Sequence of chain 1.A:
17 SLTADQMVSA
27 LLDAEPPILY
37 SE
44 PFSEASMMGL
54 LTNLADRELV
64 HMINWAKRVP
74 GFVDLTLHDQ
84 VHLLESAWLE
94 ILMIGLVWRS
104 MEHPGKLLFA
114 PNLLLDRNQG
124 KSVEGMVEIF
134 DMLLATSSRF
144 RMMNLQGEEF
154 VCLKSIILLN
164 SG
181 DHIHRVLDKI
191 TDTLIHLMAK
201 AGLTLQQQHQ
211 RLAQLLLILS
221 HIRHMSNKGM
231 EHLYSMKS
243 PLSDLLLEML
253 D

Binding-site contacts:
Ligand atom C9 contacts residue LEU54 of chain 1.A at 3.8 Å (hydrophobic).
Ligand atom O4 contacts residue ARG102 of chain 1.A at 3.5 Å (salt-bridge).
Ligand atom C25 contacts residue ASP59 of chain 1.A at 3.4 Å.
Ligand atom C18 contacts residue LEU54 of chain 1.A at 3.6 Å (hydrophobic).
Ligand atom C13 contacts residue MET51 of chain 1.A at 3.9 Å (hydrophobic).
Ligand atom C14 contacts residue GLY229 of chain 1.A at 3.9 Å.
Ligand atom N24 contacts residue ASP59 of chain 1.A at 4.0 Å.
Ligand atom C24 contacts residue TRP91 of chain 1.A at 4.0 Å (hydrophobic).
Ligand atom C14 contacts residue LEU233 of chain 1.A at 3.9 Å (hydrophobic).
Ligand atom C21 contacts residue TRP91 of chain 1.A at 3.7 Å (hydrophobic).
Ligand atom C15 contacts residue GLY229 of chain 1.A at 3.6 Å.
Ligand atom C13 contacts residue HIS232 of chain 1.A at 3.8 Å.
Ligand atom C5 contacts residue LEU95 of chain 1.A at 3.9 Å (hydrophobic).
Ligand atom O20 contacts residue THR55 of chain 1.A at 3.9 Å.
Ligand atom C21 contacts residue ALA58 of chain 1.A at 3.5 Å (hydrophobic).
Ligand atom C20 contacts residue LEU233 of chain 1.A at 4.0 Å (hydrophobic).
Ligand atom C22 contacts residue ALA58 of chain 1.A at 3.7 Å (hydrophobic).
Ligand atom C13 contacts residue MET129 of chain 1.A at 4.1 Å (hydrophobic).
Ligand atom C3 contacts residue GLU61 of chain 1.A at 3.5 Å.
Ligand atom C14 contacts residue HIS232 of chain 1.A at 3.6 Å.
Ligand atom C3 contacts residue LEU54 of chain 1.A at 4.0 Å (hydrophobic).
Ligand atom C2 contacts residue LEU54 of chain 1.A at 3.6 Å (hydrophobic).
Ligand atom C2 contacts residue ALA58 of chain 1.A at 3.7 Å (hydrophobic).
Ligand atom N24 contacts residue THR55 of chain 1.A at 3.9 Å.
Ligand atom C10 contacts residue LEU136 of chain 1.A at 3.7 Å (hydrophobic).
Ligand atom C19 contacts residue LEU233 of chain 1.A at 4.0 Å (hydrophobic).
Ligand atom C24 contacts residue ASP59 of chain 1.A at 4.0 Å.
Ligand atom C23 contacts residue THR55 of chain 1.A at 4.1 Å.
Ligand atom C20 contacts residue ALA58 of chain 1.A at 4.0 Å (hydrophobic).
Ligand atom C4 contacts residue GLU61 of chain 1.A at 3.4 Å.
Ligand atom C19 contacts residue THR55 of chain 1.A at 3.6 Å.
Ligand atom C15 contacts residue LEU233 of chain 1.A at 3.7 Å (hydrophobic).
Ligand atom O20 contacts residue LEU233 of chain 1.A at 4.0 Å.
Ligand atom C23 contacts residue ASP59 of chain 1.A at 3.9 Å.
Ligand atom C3 contacts residue ALA58 of chain 1.A at 3.8 Å (hydrophobic).
Ligand atom O4 contacts residue GLU61 of chain 1.A at 2.5 Å (salt-bridge).
Ligand atom C9 contacts residue PHE112 of chain 1.A at 3.5 Å (hydrophobic).
Ligand atom C22 contacts residue LEU92 of chain 1.A at 4.0 Å (hydrophobic).
Ligand atom C23 contacts residue TRP91 of chain 1.A at 4.0 Å (hydrophobic).
Ligand atom C8 contacts residue LEU54 of chain 1.A at 4.0 Å (hydrophobic).

This small molecule binds to this protein.
Small molecule (SMILES): CC/C(=C(\c1ccc(O)cc1)c1ccc(OCCN(C)C)cc1)c1ccccc1